Binding-site contacts:
Ligand atom O1 contacts residue GLC2 of chain 1.D at 3.6 Å.
Ligand atom O5 contacts residue TYR705 of chain 1.A at 3.7 Å.
Ligand atom C6 contacts residue GLU93 of chain 1.A at 3.6 Å.
Ligand atom C6 contacts residue ASN138 of chain 1.A at 3.1 Å.
Ligand atom C6 contacts residue GLY139 of chain 1.A at 3.6 Å.
Ligand atom C6 contacts residue HIS659 of chain 1.A at 3.4 Å.
Ligand atom O3 contacts residue HIS379 of chain 1.A at 3.6 Å.
Ligand atom O2 contacts residue ASP341 of chain 1.A at 3.7 Å.
Ligand atom O6 contacts residue GLU384 of chain 1.A at 3.3 Å (salt-bridge).
Ligand atom O2 contacts residue HIS343 of chain 1.A at 3.6 Å.
Ligand atom O4 contacts residue THR380 of chain 1.A at 3.7 Å.
Ligand atom O6 contacts residue GLC2 of chain 1.D at 2.4 Å (h-bond).
Ligand atom O5 contacts residue TYR287 of chain 1.A at 3.7 Å.
Ligand atom O2 contacts residue ARG299 of chain 1.A at 3.1 Å (salt-bridge).
Ligand atom C6 contacts residue GLC2 of chain 1.D at 3.5 Å.
Ligand atom O6 contacts residue GLY140 of chain 1.A at 3.5 Å (h-bond).
Ligand atom O5 contacts residue GLU93 of chain 1.A at 2.9 Å (salt-bridge).
Ligand atom C2 contacts residue PHE702 of chain 1.A at 3.6 Å (hydrophobic).
Ligand atom O6 contacts residue ASN138 of chain 1.A at 2.7 Å (h-bond).
Ligand atom C1 contacts residue TYR287 of chain 1.A at 3.6 Å (hydrophobic).
Ligand atom C1 contacts residue TYR858 of chain 1.A at 3.1 Å (hydrophobic).
Ligand atom O3 contacts residue ARG299 of chain 1.A at 3.6 Å.
Ligand atom O6 contacts residue ARG657 of chain 1.A at 3.4 Å (salt-bridge).
Ligand atom C6 contacts residue GLU384 of chain 1.A at 3.2 Å.
Ligand atom O6 contacts residue GLU93 of chain 1.A at 2.6 Å (salt-bridge).
Ligand atom O5 contacts residue GLC2 of chain 1.D at 3.1 Å (h-bond).
Ligand atom O3 contacts residue ASP341 of chain 1.A at 2.9 Å (salt-bridge).
Ligand atom O6 contacts residue HIS659 of chain 1.A at 3.3 Å.
Ligand atom O1 contacts residue TYR858 of chain 1.A at 2.7 Å (h-bond).
Ligand atom C6 contacts residue TYR287 of chain 1.A at 3.8 Å (hydrophobic).
Ligand atom C2 contacts residue ARG299 of chain 1.A at 3.6 Å.
Ligand atom O6 contacts residue GLY139 of chain 1.A at 3.1 Å.
Ligand atom C6 contacts residue ARG657 of chain 1.A at 3.4 Å.
Ligand atom O3 contacts residue HIS343 of chain 1.A at 3.5 Å (h-bond).
Ligand atom C3 contacts residue THR380 of chain 1.A at 3.5 Å.
Ligand atom C4 contacts residue TYR287 of chain 1.A at 3.7 Å (hydrophobic).
Ligand atom O3 contacts residue THR380 of chain 1.A at 2.6 Å (h-bond).
Ligand atom O6 contacts residue LEU141 of chain 1.A at 3.2 Å.
Ligand atom O2 contacts residue ALA385 of chain 1.A at 3.5 Å.
Ligand atom O3 contacts residue GLU384 of chain 1.A at 3.2 Å (salt-bridge).

Sequence of chain 1.A:
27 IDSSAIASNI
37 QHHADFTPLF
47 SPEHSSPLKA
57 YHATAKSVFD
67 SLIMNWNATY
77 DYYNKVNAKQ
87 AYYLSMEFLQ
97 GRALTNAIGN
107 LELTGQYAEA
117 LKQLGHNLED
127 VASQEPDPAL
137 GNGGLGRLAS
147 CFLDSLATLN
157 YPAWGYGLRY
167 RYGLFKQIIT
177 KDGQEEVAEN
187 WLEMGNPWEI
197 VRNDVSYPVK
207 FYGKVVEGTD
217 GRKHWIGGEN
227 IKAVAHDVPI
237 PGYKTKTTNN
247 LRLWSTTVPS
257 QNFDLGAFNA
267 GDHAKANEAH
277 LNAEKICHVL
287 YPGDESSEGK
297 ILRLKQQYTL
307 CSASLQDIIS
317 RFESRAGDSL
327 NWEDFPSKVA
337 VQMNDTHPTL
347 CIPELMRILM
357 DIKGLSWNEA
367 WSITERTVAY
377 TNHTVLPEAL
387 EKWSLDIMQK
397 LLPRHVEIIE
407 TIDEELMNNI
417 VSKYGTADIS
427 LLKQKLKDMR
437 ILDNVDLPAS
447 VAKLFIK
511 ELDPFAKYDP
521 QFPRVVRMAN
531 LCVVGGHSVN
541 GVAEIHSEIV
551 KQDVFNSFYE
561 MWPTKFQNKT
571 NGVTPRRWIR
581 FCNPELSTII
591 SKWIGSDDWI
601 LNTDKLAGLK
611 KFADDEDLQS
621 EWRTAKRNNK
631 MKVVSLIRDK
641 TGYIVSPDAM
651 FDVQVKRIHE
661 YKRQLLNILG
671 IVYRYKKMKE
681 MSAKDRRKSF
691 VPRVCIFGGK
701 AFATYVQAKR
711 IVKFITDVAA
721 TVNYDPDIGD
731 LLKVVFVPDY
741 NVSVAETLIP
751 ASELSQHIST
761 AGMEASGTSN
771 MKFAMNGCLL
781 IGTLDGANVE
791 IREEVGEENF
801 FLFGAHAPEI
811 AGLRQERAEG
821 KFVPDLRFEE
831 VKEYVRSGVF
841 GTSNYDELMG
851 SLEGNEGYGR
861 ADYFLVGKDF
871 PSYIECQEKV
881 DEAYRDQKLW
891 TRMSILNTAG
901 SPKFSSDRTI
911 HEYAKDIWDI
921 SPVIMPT

The small molecule below binds the protein below.
Small molecule (SMILES): OC[C@H]1O[C@H](O[C@H]2[C@H](O)[C@@H](O)[C@@H](O[C@H]3[C@H](O)[C@@H](O)[C@@H](O[C@H]4[C@H](O)[C@@H](O)[C@H](O)O[C@@H]4CO)O[C@@H]3CO)O[C@@H]2CO)[C@H](O)[C@@H](O)[C@@H]1O